Sequence of chain 1.C:
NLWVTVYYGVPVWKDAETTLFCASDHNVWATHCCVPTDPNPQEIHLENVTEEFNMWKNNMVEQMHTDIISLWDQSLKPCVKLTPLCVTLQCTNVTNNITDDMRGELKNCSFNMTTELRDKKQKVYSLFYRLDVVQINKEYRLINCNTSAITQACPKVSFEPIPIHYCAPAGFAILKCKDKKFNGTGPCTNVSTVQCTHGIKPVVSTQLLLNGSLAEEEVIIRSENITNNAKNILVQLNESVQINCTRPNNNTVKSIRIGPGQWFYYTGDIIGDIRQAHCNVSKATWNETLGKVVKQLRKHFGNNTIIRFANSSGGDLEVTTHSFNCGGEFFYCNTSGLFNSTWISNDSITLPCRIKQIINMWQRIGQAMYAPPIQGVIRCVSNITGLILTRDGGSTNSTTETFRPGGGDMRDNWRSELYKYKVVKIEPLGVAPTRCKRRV

A small-molecule ligand and the protein it binds are described below.
Small molecule (SMILES): CC(=O)N[C@H]1[C@H](O[C@H]2[C@H](O)[C@@H](NC(C)=O)CO[C@@H]2CO)O[C@H](CO)[C@@H](O)[C@@H]1O

Sequence of chain 1.E:
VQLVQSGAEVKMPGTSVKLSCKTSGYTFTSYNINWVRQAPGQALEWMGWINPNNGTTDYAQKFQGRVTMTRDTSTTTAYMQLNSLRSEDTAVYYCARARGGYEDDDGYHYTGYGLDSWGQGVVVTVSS

Binding-site contacts:
Ligand atom O3 contacts residue SER25 of chain 1.E at 4.2 Å.
Ligand atom C2 contacts residue GLY26 of chain 1.E at 4.5 Å.
Ligand atom O3 contacts residue VAL2 of chain 1.E at 3.7 Å.
Ligand atom O7 contacts residue ASN138 of chain 1.C at 3.9 Å.
Ligand atom C3 contacts residue ASN150 of chain 1.C at 3.9 Å.
Ligand atom O7 contacts residue TYR167 of chain 1.C at 3.5 Å (h-bond).
Ligand atom C7 contacts residue GLY26 of chain 1.E at 4.2 Å.
Ligand atom C5 contacts residue TYR167 of chain 1.C at 3.8 Å (hydrophobic).
Ligand atom O4 contacts residue GLN3 of chain 1.E at 3.9 Å.
Ligand atom C7 contacts residue TYR167 of chain 1.C at 3.9 Å (hydrophobic).
Ligand atom C4 contacts residue GLN3 of chain 1.E at 4.3 Å.
Ligand atom C3 contacts residue GLY26 of chain 1.E at 4.5 Å.
Ligand atom C8 contacts residue VAL136 of chain 1.C at 4.2 Å (hydrophobic).
Ligand atom O6 contacts residue VAL2 of chain 1.E at 3.3 Å (h-bond).
Ligand atom O7 contacts residue GLY26 of chain 1.E at 3.0 Å (h-bond).
Ligand atom O7 contacts residue ASN150 of chain 1.C at 3.4 Å (h-bond).
Ligand atom C7 contacts residue ASN150 of chain 1.C at 3.3 Å.
Ligand atom C5 contacts residue VAL2 of chain 1.E at 4.2 Å (hydrophobic).
Ligand atom C1 contacts residue ASN150 of chain 1.C at 1.5 Å.
Ligand atom C7 contacts residue ASN138 of chain 1.C at 4.2 Å.
Ligand atom O7 contacts residue SER25 of chain 1.E at 3.7 Å.
Ligand atom C5 contacts residue ASN150 of chain 1.C at 3.8 Å.
Ligand atom C8 contacts residue ASN150 of chain 1.C at 4.0 Å.
Ligand atom C8 contacts residue TYR167 of chain 1.C at 3.6 Å (hydrophobic).
Ligand atom C4 contacts residue ASN150 of chain 1.C at 4.3 Å.
Ligand atom C8 contacts residue ASN138 of chain 1.C at 4.0 Å.
Ligand atom O5 contacts residue TYR167 of chain 1.C at 4.5 Å.
Ligand atom O4 contacts residue GLY26 of chain 1.E at 3.8 Å.
Ligand atom N2 contacts residue ASN150 of chain 1.C at 2.9 Å (h-bond).
Ligand atom C2 contacts residue ASN150 of chain 1.C at 2.5 Å.
Ligand atom O6 contacts residue TYR167 of chain 1.C at 3.5 Å.
Ligand atom O5 contacts residue ASN150 of chain 1.C at 2.4 Å (h-bond).
Ligand atom C6 contacts residue TYR167 of chain 1.C at 4.0 Å (hydrophobic).
Ligand atom O5 contacts residue VAL2 of chain 1.E at 3.6 Å (h-bond).
Ligand atom O6 contacts residue SER152 of chain 1.C at 4.0 Å.
Ligand atom C6 contacts residue VAL2 of chain 1.E at 3.5 Å (hydrophobic).
Ligand atom O3 contacts residue GLN3 of chain 1.E at 3.8 Å.